Sequence of chain 4.A:
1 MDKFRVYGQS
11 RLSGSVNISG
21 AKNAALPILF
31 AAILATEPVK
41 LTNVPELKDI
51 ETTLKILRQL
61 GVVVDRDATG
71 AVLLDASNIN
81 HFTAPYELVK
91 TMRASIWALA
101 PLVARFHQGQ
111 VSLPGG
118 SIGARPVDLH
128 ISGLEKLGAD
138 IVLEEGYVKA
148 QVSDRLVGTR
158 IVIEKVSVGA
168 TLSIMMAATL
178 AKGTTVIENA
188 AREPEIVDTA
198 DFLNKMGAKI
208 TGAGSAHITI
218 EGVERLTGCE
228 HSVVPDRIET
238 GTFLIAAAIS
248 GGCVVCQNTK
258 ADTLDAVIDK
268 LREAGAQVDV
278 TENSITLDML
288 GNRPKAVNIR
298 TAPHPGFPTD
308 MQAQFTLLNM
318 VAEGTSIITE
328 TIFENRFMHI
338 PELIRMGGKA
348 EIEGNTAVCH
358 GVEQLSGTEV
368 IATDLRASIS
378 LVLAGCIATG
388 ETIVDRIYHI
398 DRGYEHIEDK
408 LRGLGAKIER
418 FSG

This small molecule binds to this protein.
Small molecule (SMILES): CC(=O)N[C@H]1[C@@H](O[P](=O)(O)O[P](=O)(O)OC[C@H]2O[C@@H](n3ccc(=O)[nH]c3=O)[C@H](O)[C@@H]2O)O[C@H](CO)[C@@H](O)[C@@H]1O[C@H](C)C(=O)O

Binding-site contacts:
Ligand atom C2 contacts residue ASN23 of chain 4.A at 3.4 Å.
Ligand atom C3E contacts residue ARG333 of chain 4.A at 3.3 Å.
Ligand atom C3D contacts residue ILE329 of chain 4.A at 3.4 Å (hydrophobic).
Ligand atom O2D contacts residue ARG122 of chain 4.A at 3.4 Å.
Ligand atom O3D contacts residue ILE329 of chain 4.A at 2.8 Å (h-bond).
Ligand atom O1B contacts residue GLY166 of chain 4.A at 3.3 Å (h-bond).
Ligand atom C1E contacts residue LYS22 of chain 4.A at 3.5 Å.
Ligand atom C5U contacts residue PRO123 of chain 4.A at 3.5 Å (hydrophobic).
Ligand atom O1A contacts residue GLY166 of chain 4.A at 3.3 Å (h-bond).
Ligand atom C7 contacts residue ASN23 of chain 4.A at 3.4 Å.
Ligand atom O4 contacts residue ASP307 of chain 4.A at 2.6 Å (salt-bridge).
Ligand atom O4U contacts residue ASP125 of chain 4.A at 3.2 Å (salt-bridge).
Ligand atom O3 contacts residue ASN23 of chain 4.A at 3.4 Å (h-bond).
Ligand atom O1A contacts residue VAL165 of chain 4.A at 3.5 Å (h-bond).
Ligand atom N2 contacts residue ASN23 of chain 4.A at 3.5 Å (h-bond).
Ligand atom C4 contacts residue ASP307 of chain 4.A at 3.3 Å.
Ligand atom N3U contacts residue ASP125 of chain 4.A at 2.8 Å (salt-bridge).
Ligand atom C8 contacts residue ASN23 of chain 4.A at 3.5 Å.
Ligand atom O2A contacts residue VAL165 of chain 4.A at 2.9 Å (h-bond).
Ligand atom O4U contacts residue VAL124 of chain 4.A at 3.1 Å.
Ligand atom O4 contacts residue PHE330 of chain 4.A at 3.5 Å.
Ligand atom O3 contacts residue ASP307 of chain 4.A at 3.3 Å (salt-bridge).
Ligand atom C4U contacts residue PRO123 of chain 4.A at 3.2 Å (hydrophobic).
Ligand atom O2B contacts residue ARG122 of chain 4.A at 2.9 Å (salt-bridge).
Ligand atom O1E contacts residue ASN23 of chain 4.A at 3.3 Å (h-bond).
Ligand atom C6 contacts residue THR306 of chain 4.A at 3.5 Å.
Ligand atom O4U contacts residue PRO123 of chain 4.A at 3.5 Å (h-bond).
Ligand atom O7 contacts residue TRP97 of chain 4.A at 3.5 Å.
Ligand atom O1A contacts residue SER164 of chain 4.A at 2.6 Å (h-bond).
Ligand atom C5U contacts residue SER164 of chain 4.A at 3.4 Å.
Ligand atom C4U contacts residue ASP125 of chain 4.A at 3.5 Å.
Ligand atom N3U contacts residue LEU126 of chain 4.A at 3.5 Å.
Ligand atom O1 contacts residue ARG122 of chain 4.A at 3.3 Å (salt-bridge).
Ligand atom C4U contacts residue LEU126 of chain 4.A at 3.5 Å (hydrophobic).
Ligand atom O1E contacts residue LYS22 of chain 4.A at 2.5 Å (salt-bridge).
Ligand atom O7 contacts residue ASN23 of chain 4.A at 3.1 Å.
Ligand atom N3U contacts residue PRO123 of chain 4.A at 3.4 Å (h-bond).
Ligand atom O4U contacts residue LEU126 of chain 4.A at 2.7 Å (h-bond).
Ligand atom O2E contacts residue LEU372 of chain 4.A at 3.4 Å.
Ligand atom O2D contacts residue ALA121 of chain 4.A at 2.9 Å (h-bond).